Sequence of chain 1.B:
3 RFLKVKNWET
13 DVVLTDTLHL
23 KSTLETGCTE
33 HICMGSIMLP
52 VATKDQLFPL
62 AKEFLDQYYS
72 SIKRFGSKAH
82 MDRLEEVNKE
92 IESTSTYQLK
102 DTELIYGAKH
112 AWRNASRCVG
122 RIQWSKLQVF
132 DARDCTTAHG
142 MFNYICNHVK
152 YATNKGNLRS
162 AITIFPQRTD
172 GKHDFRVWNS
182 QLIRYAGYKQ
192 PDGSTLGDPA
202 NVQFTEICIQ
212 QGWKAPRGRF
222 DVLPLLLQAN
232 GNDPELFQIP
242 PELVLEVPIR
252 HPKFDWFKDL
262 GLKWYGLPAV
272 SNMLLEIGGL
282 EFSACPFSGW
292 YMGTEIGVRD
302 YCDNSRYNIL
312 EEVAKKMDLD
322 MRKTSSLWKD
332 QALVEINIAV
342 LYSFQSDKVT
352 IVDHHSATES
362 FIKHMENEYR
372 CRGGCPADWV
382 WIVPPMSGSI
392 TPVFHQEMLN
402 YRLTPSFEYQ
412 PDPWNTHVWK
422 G

Binding-site contacts:
Ligand atom C61 contacts residue TRP291 of chain 1.B at 3.8 Å (hydrophobic).
Ligand atom N61 contacts residue TYR292 of chain 1.B at 3.8 Å.
Ligand atom N61 contacts residue HEM1 of chain 1.H at 3.3 Å.
Ligand atom N1 contacts residue GLN182 of chain 1.B at 3.4 Å (h-bond).
Ligand atom F13 contacts residue LEU41 of chain 1.B at 3.1 Å.
Ligand atom C4 contacts residue HEM1 of chain 1.H at 3.2 Å.
Ligand atom C81 contacts residue PRO269 of chain 1.B at 3.9 Å (hydrophobic).
Ligand atom C71 contacts residue GLU296 of chain 1.B at 3.4 Å.
Ligand atom C5' contacts residue HEM1 of chain 1.H at 3.8 Å.
Ligand atom C5' contacts residue VAL271 of chain 1.B at 2.7 Å (hydrophobic).
Ligand atom N1' contacts residue HEM1 of chain 1.H at 3.0 Å (h-bond).
Ligand atom C3' contacts residue HEM1 of chain 1.H at 3.3 Å.
Ligand atom N61 contacts residue TRP291 of chain 1.B at 2.7 Å (h-bond).
Ligand atom N1' contacts residue VAL271 of chain 1.B at 3.8 Å.
Ligand atom C2' contacts residue HEM1 of chain 1.H at 3.1 Å.
Ligand atom C61 contacts residue PRO269 of chain 1.B at 3.9 Å (hydrophobic).
Ligand atom N11 contacts residue GLU296 of chain 1.B at 2.7 Å (salt-bridge).
Ligand atom C81 contacts residue HEM1 of chain 1.H at 3.5 Å.
Ligand atom C31 contacts residue VAL271 of chain 1.B at 3.7 Å (hydrophobic).
Ligand atom C1 contacts residue GLN182 of chain 1.B at 3.8 Å.
Ligand atom C21 contacts residue HEM1 of chain 1.H at 3.9 Å.
Ligand atom C4' contacts residue VAL271 of chain 1.B at 3.5 Å (hydrophobic).
Ligand atom N61 contacts residue PRO269 of chain 1.B at 3.9 Å.
Ligand atom F13 contacts residue MET40 of chain 1.B at 3.3 Å.
Ligand atom C21 contacts residue GLU296 of chain 1.B at 3.5 Å.
Ligand atom C81 contacts residue SER289 of chain 1.B at 3.8 Å.
Ligand atom C81 contacts residue PHE288 of chain 1.B at 3.6 Å (hydrophobic).
Ligand atom N11 contacts residue HEM1 of chain 1.H at 3.7 Å.
Ligand atom C41 contacts residue HEM1 of chain 1.H at 3.8 Å.
Ligand atom N61 contacts residue GLU296 of chain 1.B at 2.7 Å (salt-bridge).
Ligand atom C61 contacts residue GLU296 of chain 1.B at 3.5 Å.
Ligand atom F13 contacts residue TYR410 of chain 1.B at 3.6 Å.
Ligand atom C51 contacts residue PRO269 of chain 1.B at 3.8 Å (hydrophobic).
Ligand atom C71 contacts residue HEM1 of chain 1.H at 3.6 Å.
Ligand atom C14 contacts residue LEU41 of chain 1.B at 3.9 Å (hydrophobic).
Ligand atom C3 contacts residue HEM1 of chain 1.H at 3.9 Å.
Ligand atom C61 contacts residue HEM1 of chain 1.H at 3.5 Å.
Ligand atom C51 contacts residue HEM1 of chain 1.H at 3.3 Å.
Ligand atom C81 contacts residue GLY290 of chain 1.B at 3.5 Å.
Ligand atom C12 contacts residue TYR410 of chain 1.B at 3.4 Å (hydrophobic).

A small-molecule ligand and the protein it binds are described below.
Small molecule (SMILES): Cc1cc(N)nc(C[C@@H]2CNC[C@H]2NCCNCCc2cccc(F)c2)c1

Sequence of chain 1.A:
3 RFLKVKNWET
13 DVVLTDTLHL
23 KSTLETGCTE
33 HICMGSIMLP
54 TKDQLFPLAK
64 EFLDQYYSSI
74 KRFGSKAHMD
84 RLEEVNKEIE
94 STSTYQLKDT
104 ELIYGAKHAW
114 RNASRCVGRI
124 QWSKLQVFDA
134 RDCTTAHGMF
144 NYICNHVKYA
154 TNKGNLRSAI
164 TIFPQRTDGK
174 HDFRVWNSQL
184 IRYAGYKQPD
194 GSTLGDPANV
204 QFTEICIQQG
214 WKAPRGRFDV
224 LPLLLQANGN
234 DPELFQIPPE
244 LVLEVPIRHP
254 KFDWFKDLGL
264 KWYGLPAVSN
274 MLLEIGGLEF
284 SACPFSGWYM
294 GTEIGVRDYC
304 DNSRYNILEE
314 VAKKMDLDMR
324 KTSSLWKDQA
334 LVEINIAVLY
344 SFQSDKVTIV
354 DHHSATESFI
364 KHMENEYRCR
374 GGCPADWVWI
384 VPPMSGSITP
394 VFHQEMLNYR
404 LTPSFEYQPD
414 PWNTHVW